A protein and the small-molecule ligand that binds it are described below.
Small molecule (SMILES): CC(=O)N[C@@H]1[C@@H](O)[C@H](O)[C@@H](CO)O[C@H]1O

Sequence of chain 1.C:
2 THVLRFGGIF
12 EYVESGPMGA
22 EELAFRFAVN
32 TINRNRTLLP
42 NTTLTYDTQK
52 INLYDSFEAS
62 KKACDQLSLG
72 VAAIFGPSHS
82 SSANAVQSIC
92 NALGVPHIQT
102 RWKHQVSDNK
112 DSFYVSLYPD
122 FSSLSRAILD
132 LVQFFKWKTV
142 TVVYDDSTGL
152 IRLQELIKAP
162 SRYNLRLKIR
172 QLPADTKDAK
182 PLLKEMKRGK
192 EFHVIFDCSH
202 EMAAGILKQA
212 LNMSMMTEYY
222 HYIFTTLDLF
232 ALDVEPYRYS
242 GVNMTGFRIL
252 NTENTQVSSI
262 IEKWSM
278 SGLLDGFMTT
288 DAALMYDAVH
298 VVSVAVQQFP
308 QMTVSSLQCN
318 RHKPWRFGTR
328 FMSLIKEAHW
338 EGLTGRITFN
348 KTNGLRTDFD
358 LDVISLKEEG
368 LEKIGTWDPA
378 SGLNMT

Binding-site contacts:
Ligand atom O5 contacts residue ASN347 of chain 1.C at 2.3 Å (h-bond).
Ligand atom C5 contacts residue ASN347 of chain 1.C at 3.6 Å.
Ligand atom C7 contacts residue THR354 of chain 1.C at 4.0 Å.
Ligand atom C8 contacts residue ASN347 of chain 1.C at 3.8 Å.
Ligand atom N2 contacts residue ASN347 of chain 1.C at 2.5 Å (h-bond).
Ligand atom C1 contacts residue THR354 of chain 1.C at 4.1 Å.
Ligand atom O6 contacts residue ASN350 of chain 1.C at 3.5 Å (h-bond).
Ligand atom C2 contacts residue THR354 of chain 1.C at 4.0 Å.
Ligand atom N2 contacts residue THR354 of chain 1.C at 4.5 Å.
Ligand atom C1 contacts residue THR349 of chain 1.C at 3.3 Å.
Ligand atom C4 contacts residue ASN347 of chain 1.C at 3.9 Å.
Ligand atom O6 contacts residue THR354 of chain 1.C at 4.2 Å.
Ligand atom C7 contacts residue ASN347 of chain 1.C at 2.9 Å.
Ligand atom C2 contacts residue ASN347 of chain 1.C at 2.0 Å.
Ligand atom O3 contacts residue ASN347 of chain 1.C at 4.4 Å.
Ligand atom C5 contacts residue THR349 of chain 1.C at 4.4 Å.
Ligand atom O5 contacts residue THR349 of chain 1.C at 3.8 Å.
Ligand atom O5 contacts residue ASN350 of chain 1.C at 3.7 Å.
Ligand atom O5 contacts residue THR354 of chain 1.C at 4.1 Å.
Ligand atom C1 contacts residue ASN350 of chain 1.C at 4.4 Å.
Ligand atom C3 contacts residue ASN347 of chain 1.C at 3.5 Å.
Ligand atom O7 contacts residue THR354 of chain 1.C at 3.3 Å (h-bond).
Ligand atom C1 contacts residue ASN347 of chain 1.C at 1.4 Å.
Ligand atom O7 contacts residue ASN347 of chain 1.C at 3.2 Å (h-bond).